Sequence of chain 1.A:
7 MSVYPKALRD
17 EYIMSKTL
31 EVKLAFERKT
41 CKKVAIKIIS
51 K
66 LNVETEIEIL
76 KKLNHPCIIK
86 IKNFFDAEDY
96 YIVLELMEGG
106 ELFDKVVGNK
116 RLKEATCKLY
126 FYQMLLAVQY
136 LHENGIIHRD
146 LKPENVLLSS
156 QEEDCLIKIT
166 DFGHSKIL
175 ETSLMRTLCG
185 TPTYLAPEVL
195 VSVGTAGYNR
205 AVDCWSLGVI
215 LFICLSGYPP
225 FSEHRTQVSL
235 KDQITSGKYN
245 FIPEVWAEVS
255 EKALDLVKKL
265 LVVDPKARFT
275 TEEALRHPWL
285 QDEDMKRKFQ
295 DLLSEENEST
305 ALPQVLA

Binding-site contacts:
Ligand atom O11 contacts residue LEU99 of chain 1.A at 3.5 Å.
Ligand atom C5 contacts residue MET102 of chain 1.A at 4.2 Å (hydrophobic).
Ligand atom C8 contacts residue LEU152 of chain 1.A at 4.0 Å (hydrophobic).
Ligand atom C7 contacts residue ALA45 of chain 1.A at 4.5 Å (hydrophobic).
Ligand atom C3 contacts residue LEU152 of chain 1.A at 4.1 Å (hydrophobic).
Ligand atom C8 contacts residue LEU99 of chain 1.A at 3.7 Å (hydrophobic).
Ligand atom O11 contacts residue LEU152 of chain 1.A at 3.8 Å.
Ligand atom C8 contacts residue ILE84 of chain 1.A at 4.4 Å (hydrophobic).
Ligand atom O12 contacts residue LEU24 of chain 1.A at 4.2 Å.
Ligand atom O10 contacts residue MET102 of chain 1.A at 2.9 Å (h-bond).
Ligand atom C3 contacts residue MET102 of chain 1.A at 4.0 Å (hydrophobic).
Ligand atom C5 contacts residue GLY105 of chain 1.A at 4.4 Å.
Ligand atom C2 contacts residue LEU152 of chain 1.A at 3.9 Å (hydrophobic).
Ligand atom O11 contacts residue THR165 of chain 1.A at 2.9 Å (h-bond).
Ligand atom C2 contacts residue ALA45 of chain 1.A at 4.4 Å (hydrophobic).
Ligand atom N contacts residue LEU99 of chain 1.A at 4.4 Å.
Ligand atom C6 contacts residue LEU152 of chain 1.A at 4.4 Å (hydrophobic).
Ligand atom O12 contacts residue MET102 of chain 1.A at 4.2 Å.
Ligand atom C7 contacts residue LEU99 of chain 1.A at 4.5 Å (hydrophobic).
Ligand atom O11 contacts residue EDO1 of chain 1.L at 3.7 Å.
Ligand atom C4 contacts residue MET102 of chain 1.A at 3.3 Å (hydrophobic).
Ligand atom C7 contacts residue VAL32 of chain 1.A at 4.4 Å (hydrophobic).
Ligand atom N contacts residue LEU152 of chain 1.A at 3.5 Å.
Ligand atom C2 contacts residue VAL32 of chain 1.A at 3.9 Å (hydrophobic).
Ligand atom N contacts residue VAL32 of chain 1.A at 4.3 Å.
Ligand atom O10 contacts residue GLU100 of chain 1.A at 3.5 Å (salt-bridge).
Ligand atom O12 contacts residue GLY105 of chain 1.A at 3.6 Å.
Ligand atom C7 contacts residue LEU152 of chain 1.A at 3.5 Å (hydrophobic).
Ligand atom O10 contacts residue ALA45 of chain 1.A at 3.9 Å.
Ligand atom C1 contacts residue VAL32 of chain 1.A at 3.6 Å (hydrophobic).
Ligand atom C1 contacts residue LEU152 of chain 1.A at 4.2 Å (hydrophobic).
Ligand atom N contacts residue THR165 of chain 1.A at 4.0 Å.
Ligand atom C8 contacts residue ALA45 of chain 1.A at 3.7 Å (hydrophobic).
Ligand atom O10 contacts residue LEU101 of chain 1.A at 3.8 Å.
Ligand atom C6 contacts residue VAL32 of chain 1.A at 4.1 Å (hydrophobic).
Ligand atom O10 contacts residue LEU152 of chain 1.A at 4.2 Å.
Ligand atom C3 contacts residue ALA45 of chain 1.A at 4.3 Å (hydrophobic).
Ligand atom C8 contacts residue GLU100 of chain 1.A at 3.5 Å.
Ligand atom C5 contacts residue LEU24 of chain 1.A at 4.5 Å (hydrophobic).

This protein binds this small molecule.
Small molecule (SMILES): C/C(=N\O)c1ccc(O)cc1O